Binding-site contacts:
Ligand atom C31 contacts residue ILE24 of chain 2.C at 3.6 Å (hydrophobic).
Ligand atom C5B contacts residue ILE113 of chain 2.A at 3.5 Å (hydrophobic).
Ligand atom O1 contacts residue PHE233 of chain 2.A at 3.1 Å.
Ligand atom C5 contacts residue PHE155 of chain 2.A at 3.9 Å (hydrophobic).
Ligand atom C5A contacts residue ASN228 of chain 2.A at 4.0 Å.
Ligand atom N3A contacts residue THR114 of chain 2.A at 4.0 Å.
Ligand atom C5B contacts residue ASP112 of chain 2.A at 4.0 Å.
Ligand atom N2 contacts residue PHE233 of chain 2.A at 3.7 Å.
Ligand atom O1 contacts residue PHE155 of chain 2.A at 3.4 Å.
Ligand atom C2B contacts residue TYR201 of chain 2.A at 3.5 Å (hydrophobic).
Ligand atom C2A contacts residue TRP203 of chain 2.A at 3.6 Å (hydrophobic).
Ligand atom C2B contacts residue TRP203 of chain 2.A at 4.0 Å (hydrophobic).
Ligand atom C4 contacts residue ILE24 of chain 2.C at 4.0 Å (hydrophobic).
Ligand atom C5 contacts residue PHE233 of chain 2.A at 4.0 Å (hydrophobic).
Ligand atom C3B contacts residue ASN228 of chain 2.A at 4.0 Å.
Ligand atom C2C contacts residue PHE155 of chain 2.A at 3.9 Å (hydrophobic).
Ligand atom O1A contacts residue ASN228 of chain 2.A at 3.7 Å.
Ligand atom O1B contacts residue TYR201 of chain 2.A at 3.4 Å.
Ligand atom N2 contacts residue PHE155 of chain 2.A at 3.5 Å.
Ligand atom C6B contacts residue ILE113 of chain 2.A at 4.0 Å (hydrophobic).
Ligand atom C4C contacts residue PHE135 of chain 2.A at 3.8 Å (hydrophobic).
Ligand atom C2A contacts residue ASP112 of chain 2.A at 3.8 Å.
Ligand atom C5C contacts residue ILE111 of chain 2.A at 3.8 Å (hydrophobic).
Ligand atom C4A contacts residue THR114 of chain 2.A at 3.5 Å.
Ligand atom C6C contacts residue TYR201 of chain 2.A at 3.9 Å (hydrophobic).
Ligand atom C4A contacts residue ASP112 of chain 2.A at 2.6 Å.
Ligand atom O1A contacts residue TRP203 of chain 2.A at 3.3 Å.
Ligand atom C5A contacts residue ASP112 of chain 2.A at 4.0 Å.
Ligand atom N3A contacts residue ILE113 of chain 2.A at 3.8 Å.
Ligand atom C2C contacts residue VAL192 of chain 2.A at 3.7 Å (hydrophobic).
Ligand atom C5C contacts residue PHE135 of chain 2.A at 3.5 Å (hydrophobic).
Ligand atom C4B contacts residue TRP203 of chain 2.A at 3.5 Å (hydrophobic).
Ligand atom C3C contacts residue PHE135 of chain 2.A at 3.8 Å (hydrophobic).
Ligand atom C31 contacts residue VAL179 of chain 2.A at 3.3 Å (hydrophobic).
Ligand atom C4B contacts residue ILE113 of chain 2.A at 4.0 Å (hydrophobic).
Ligand atom C3B contacts residue TRP203 of chain 2.A at 3.1 Å (hydrophobic).
Ligand atom C4C contacts residue VAL192 of chain 2.A at 3.5 Å (hydrophobic).
Ligand atom N3A contacts residue ASP112 of chain 2.A at 2.5 Å (salt-bridge).
Ligand atom C5B contacts residue ILE111 of chain 2.A at 3.9 Å (hydrophobic).
Ligand atom C31 contacts residue PRO177 of chain 2.A at 3.9 Å (hydrophobic).

Sequence of chain 2.C:
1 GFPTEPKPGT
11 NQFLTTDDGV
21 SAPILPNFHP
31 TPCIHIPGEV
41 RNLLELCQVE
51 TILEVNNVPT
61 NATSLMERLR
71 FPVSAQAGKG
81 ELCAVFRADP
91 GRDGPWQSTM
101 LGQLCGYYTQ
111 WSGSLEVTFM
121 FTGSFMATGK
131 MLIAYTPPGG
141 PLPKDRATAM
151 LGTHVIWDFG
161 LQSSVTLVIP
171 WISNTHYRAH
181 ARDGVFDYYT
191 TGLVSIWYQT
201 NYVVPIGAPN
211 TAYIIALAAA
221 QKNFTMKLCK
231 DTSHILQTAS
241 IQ

Sequence of chain 2.A:
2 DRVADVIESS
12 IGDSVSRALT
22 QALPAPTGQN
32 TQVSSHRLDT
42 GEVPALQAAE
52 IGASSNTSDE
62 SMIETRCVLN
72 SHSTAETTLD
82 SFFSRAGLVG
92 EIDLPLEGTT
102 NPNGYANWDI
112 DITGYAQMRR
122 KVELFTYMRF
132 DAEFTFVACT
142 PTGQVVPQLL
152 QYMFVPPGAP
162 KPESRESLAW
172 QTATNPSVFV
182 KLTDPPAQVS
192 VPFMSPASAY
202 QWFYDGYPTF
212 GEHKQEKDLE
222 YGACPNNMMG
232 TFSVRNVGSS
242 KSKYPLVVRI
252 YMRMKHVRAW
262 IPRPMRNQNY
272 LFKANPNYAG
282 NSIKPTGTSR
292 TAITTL

Sequence of chain 3.C:
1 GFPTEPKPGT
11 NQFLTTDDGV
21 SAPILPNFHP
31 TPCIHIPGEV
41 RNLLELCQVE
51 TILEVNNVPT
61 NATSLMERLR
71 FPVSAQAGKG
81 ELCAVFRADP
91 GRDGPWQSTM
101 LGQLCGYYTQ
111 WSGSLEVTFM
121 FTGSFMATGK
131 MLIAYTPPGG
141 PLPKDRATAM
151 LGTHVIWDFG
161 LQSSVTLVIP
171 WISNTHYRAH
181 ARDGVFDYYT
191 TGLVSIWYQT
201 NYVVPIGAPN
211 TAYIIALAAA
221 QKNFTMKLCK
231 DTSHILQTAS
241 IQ

This small molecule binds to this protein.
Small molecule (SMILES): Cc1cc(CCCCCCCOc2ccc(C3=NCCO3)cc2)on1